Sequence of chain 1.B:
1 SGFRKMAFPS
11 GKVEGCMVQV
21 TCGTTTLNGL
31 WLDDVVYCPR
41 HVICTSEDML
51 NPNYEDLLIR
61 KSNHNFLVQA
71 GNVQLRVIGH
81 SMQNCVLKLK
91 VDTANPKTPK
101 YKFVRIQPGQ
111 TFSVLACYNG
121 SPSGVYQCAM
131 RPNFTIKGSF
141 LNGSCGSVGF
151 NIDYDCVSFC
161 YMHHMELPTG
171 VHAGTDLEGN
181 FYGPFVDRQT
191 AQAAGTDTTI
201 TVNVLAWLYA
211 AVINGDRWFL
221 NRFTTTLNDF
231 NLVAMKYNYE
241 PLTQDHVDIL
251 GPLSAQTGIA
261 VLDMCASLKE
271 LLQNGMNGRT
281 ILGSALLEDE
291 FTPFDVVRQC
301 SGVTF

This small molecule binds to this protein.
Small molecule (SMILES): CN(C)S(=O)(=O)N1Cc2ccc(Cl)cc2[C@H](C(=O)Nc2cncc3ccccc23)C1

Sequence of chain 1.A:
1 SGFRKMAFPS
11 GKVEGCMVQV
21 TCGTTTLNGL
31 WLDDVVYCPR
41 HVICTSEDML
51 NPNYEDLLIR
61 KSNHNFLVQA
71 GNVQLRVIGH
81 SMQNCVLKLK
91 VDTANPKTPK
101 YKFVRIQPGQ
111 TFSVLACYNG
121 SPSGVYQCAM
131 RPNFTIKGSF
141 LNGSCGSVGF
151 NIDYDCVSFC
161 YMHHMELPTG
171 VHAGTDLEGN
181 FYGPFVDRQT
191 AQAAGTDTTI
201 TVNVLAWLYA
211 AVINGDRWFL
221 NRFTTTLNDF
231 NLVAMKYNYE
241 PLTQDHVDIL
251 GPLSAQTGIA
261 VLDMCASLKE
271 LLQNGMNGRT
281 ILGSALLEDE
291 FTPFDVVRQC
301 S

Binding-site contacts:
Ligand atom N2 contacts residue CYS145 of chain 1.A at 3.8 Å.
Ligand atom C20 contacts residue DMS1 of chain 1.E at 3.7 Å.
Ligand atom C9 contacts residue PHE140 of chain 1.A at 3.5 Å (hydrophobic).
Ligand atom C6 contacts residue HIS163 of chain 1.A at 3.3 Å.
Ligand atom C1 contacts residue DMS1 of chain 1.E at 3.7 Å.
Ligand atom CL contacts residue ASP187 of chain 1.A at 3.7 Å.
Ligand atom O2 contacts residue GLU166 of chain 1.A at 3.1 Å (salt-bridge).
Ligand atom C18 contacts residue GLN189 of chain 1.A at 3.7 Å.
Ligand atom C17 contacts residue MET49 of chain 1.A at 3.4 Å (hydrophobic).
Ligand atom N3 contacts residue HIS163 of chain 1.A at 2.7 Å (h-bond).
Ligand atom N3 contacts residue PHE140 of chain 1.A at 3.9 Å.
Ligand atom N contacts residue DMS1 of chain 1.E at 3.5 Å.
Ligand atom C20 contacts residue GLN189 of chain 1.A at 3.6 Å.
Ligand atom C18 contacts residue DMS1 of chain 1.E at 3.6 Å.
Ligand atom CL contacts residue HIS41 of chain 1.A at 3.4 Å.
Ligand atom N3 contacts residue GLU166 of chain 1.A at 3.9 Å.
Ligand atom C8 contacts residue LEU141 of chain 1.A at 3.7 Å (hydrophobic).
Ligand atom C19 contacts residue DMS1 of chain 1.E at 3.8 Å.
Ligand atom C7 contacts residue GLU166 of chain 1.A at 3.6 Å.
Ligand atom C15 contacts residue HIS164 of chain 1.A at 3.4 Å.
Ligand atom C9 contacts residue LEU141 of chain 1.A at 3.6 Å (hydrophobic).
Ligand atom O2 contacts residue MET165 of chain 1.A at 3.6 Å.
Ligand atom C7 contacts residue PHE140 of chain 1.A at 3.6 Å (hydrophobic).
Ligand atom C9 contacts residue GLU166 of chain 1.A at 3.4 Å.
Ligand atom N3 contacts residue SER144 of chain 1.A at 3.6 Å.
Ligand atom C12 contacts residue ASN142 of chain 1.A at 3.8 Å.
Ligand atom C6 contacts residue GLU166 of chain 1.A at 3.8 Å.
Ligand atom C16 contacts residue MET49 of chain 1.A at 3.7 Å (hydrophobic).
Ligand atom C7 contacts residue LEU141 of chain 1.A at 3.6 Å (hydrophobic).
Ligand atom C6 contacts residue CYS145 of chain 1.A at 3.7 Å (hydrophobic).
Ligand atom C10 contacts residue ASN142 of chain 1.A at 3.8 Å.
Ligand atom CL contacts residue HIS164 of chain 1.A at 3.6 Å.
Ligand atom CL contacts residue MET165 of chain 1.A at 3.7 Å.
Ligand atom C9 contacts residue ASN142 of chain 1.A at 3.8 Å.
Ligand atom O1 contacts residue GLN189 of chain 1.A at 3.9 Å.
Ligand atom C7 contacts residue HIS163 of chain 1.A at 3.8 Å.
Ligand atom C15 contacts residue MET165 of chain 1.A at 3.7 Å (hydrophobic).
Ligand atom C contacts residue DMS1 of chain 1.E at 3.7 Å.
Ligand atom C16 contacts residue MET165 of chain 1.A at 3.6 Å (hydrophobic).
Ligand atom C8 contacts residue GLU166 of chain 1.A at 3.8 Å.